Sequence of chain 1.A:
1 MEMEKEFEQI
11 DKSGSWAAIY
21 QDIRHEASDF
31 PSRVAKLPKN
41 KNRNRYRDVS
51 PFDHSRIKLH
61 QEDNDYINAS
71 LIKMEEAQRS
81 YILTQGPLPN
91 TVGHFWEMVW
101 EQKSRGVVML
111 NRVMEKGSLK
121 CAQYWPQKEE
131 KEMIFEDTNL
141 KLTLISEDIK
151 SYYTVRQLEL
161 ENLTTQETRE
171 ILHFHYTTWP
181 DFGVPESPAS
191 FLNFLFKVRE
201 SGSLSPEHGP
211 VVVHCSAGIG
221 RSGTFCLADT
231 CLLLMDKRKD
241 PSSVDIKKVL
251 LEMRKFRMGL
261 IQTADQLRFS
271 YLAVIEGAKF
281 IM

The small molecule below binds the protein below.
Small molecule (SMILES): O=C(c1ccc2c(c1)NNS2)N1CCOCC1

Binding-site contacts:
Ligand atom C03 contacts residue PHE196 of chain 1.A at 2.2 Å (hydrophobic).
Ligand atom O08 contacts residue LEU192 of chain 1.A at 3.8 Å.
Ligand atom N09 contacts residue PHE280 of chain 1.A at 3.7 Å.
Ligand atom O08 contacts residue PHE196 of chain 1.A at 2.4 Å.
Ligand atom C07 contacts residue LEU192 of chain 1.A at 3.7 Å (hydrophobic).
Ligand atom C05 contacts residue PHE196 of chain 1.A at 1.7 Å (hydrophobic).
Ligand atom C14 contacts residue PHE280 of chain 1.A at 4.0 Å (hydrophobic).
Ligand atom N16 contacts residue PHE196 of chain 1.A at 4.0 Å.
Ligand atom C10 contacts residue GLY277 of chain 1.A at 4.0 Å.
Ligand atom O12 contacts residue GLU276 of chain 1.A at 3.7 Å.
Ligand atom N15 contacts residue PHE280 of chain 1.A at 3.0 Å.
Ligand atom C01 contacts residue LEU192 of chain 1.A at 4.2 Å (hydrophobic).
Ligand atom N09 contacts residue PHE196 of chain 1.A at 3.6 Å.
Ligand atom N09 contacts residue LEU192 of chain 1.A at 3.6 Å.
Ligand atom C03 contacts residue PHE280 of chain 1.A at 2.8 Å (hydrophobic).
Ligand atom O08 contacts residue GLY277 of chain 1.A at 3.2 Å.
Ligand atom C05 contacts residue PHE280 of chain 1.A at 2.3 Å (hydrophobic).
Ligand atom N16 contacts residue PHE280 of chain 1.A at 3.6 Å.
Ligand atom C04 contacts residue PHE196 of chain 1.A at 2.3 Å (hydrophobic).
Ligand atom C02 contacts residue PHE280 of chain 1.A at 3.2 Å (hydrophobic).
Ligand atom C01 contacts residue ASN193 of chain 1.A at 4.2 Å.
Ligand atom C10 contacts residue GLU276 of chain 1.A at 3.6 Å.
Ligand atom C02 contacts residue PHE196 of chain 1.A at 2.0 Å (hydrophobic).
Ligand atom C01 contacts residue PHE196 of chain 1.A at 1.9 Å (hydrophobic).
Ligand atom C13 contacts residue ALA189 of chain 1.A at 3.6 Å (hydrophobic).
Ligand atom S17 contacts residue PHE196 of chain 1.A at 3.4 Å.
Ligand atom S17 contacts residue PHE280 of chain 1.A at 3.5 Å.
Ligand atom C06 contacts residue PHE196 of chain 1.A at 1.5 Å (hydrophobic).
Ligand atom C07 contacts residue PHE196 of chain 1.A at 2.3 Å (hydrophobic).
Ligand atom C01 contacts residue PHE280 of chain 1.A at 3.4 Å (hydrophobic).
Ligand atom O12 contacts residue ALA189 of chain 1.A at 3.7 Å.
Ligand atom C06 contacts residue PHE280 of chain 1.A at 2.9 Å (hydrophobic).
Ligand atom C10 contacts residue LEU192 of chain 1.A at 2.8 Å (hydrophobic).
Ligand atom C11 contacts residue GLU276 of chain 1.A at 3.0 Å.
Ligand atom C07 contacts residue PHE280 of chain 1.A at 3.5 Å (hydrophobic).
Ligand atom C04 contacts residue PHE280 of chain 1.A at 2.5 Å (hydrophobic).
Ligand atom N15 contacts residue PHE196 of chain 1.A at 3.4 Å.
Ligand atom C10 contacts residue PHE280 of chain 1.A at 4.2 Å (hydrophobic).
Ligand atom C11 contacts residue LEU192 of chain 1.A at 3.8 Å (hydrophobic).
Ligand atom O08 contacts residue PHE280 of chain 1.A at 3.6 Å.